The small molecule below binds the protein below.
Small molecule (SMILES): CC[C@H](NC)C(=O)N[C@@H]1C(=O)N2[C@@H](CC[C@@H]1CCNCc1ccccc1)CC[C@H]2C(=O)NC(c1ccccc1)c1ccccc1

Binding-site contacts:
Ligand atom OAE contacts residue ARG65 of chain 1.D at 3.1 Å (salt-bridge).
Ligand atom CAZ contacts residue LEU110 of chain 1.D at 3.7 Å (hydrophobic).
Ligand atom CB contacts residue GLU76 of chain 1.D at 3.5 Å.
Ligand atom CAN contacts residue ARG65 of chain 1.D at 3.3 Å.
Ligand atom CAG contacts residue ASP54 of chain 1.D at 3.7 Å.
Ligand atom CAG contacts residue GLY63 of chain 1.D at 3.8 Å.
Ligand atom CBK contacts residue ARG65 of chain 1.D at 3.7 Å.
Ligand atom N contacts residue CYS66 of chain 1.D at 3.0 Å (h-bond).
Ligand atom CAK contacts residue GLY63 of chain 1.D at 3.5 Å.
Ligand atom C contacts residue ARG65 of chain 1.D at 3.8 Å.
Ligand atom CAY contacts residue TRP80 of chain 1.D at 3.4 Å (hydrophobic).
Ligand atom CBO contacts residue TRP80 of chain 1.D at 3.4 Å (hydrophobic).
Ligand atom CBK contacts residue GLY63 of chain 1.D at 3.2 Å.
Ligand atom CAR contacts residue GLY63 of chain 1.D at 3.7 Å.
Ligand atom CAA contacts residue LEU64 of chain 1.D at 3.6 Å (hydrophobic).
Ligand atom NBE contacts residue ARG65 of chain 1.D at 3.1 Å (salt-bridge).
Ligand atom CA contacts residue CYS66 of chain 1.D at 3.1 Å (hydrophobic).
Ligand atom CAT contacts residue ARG65 of chain 1.D at 3.0 Å.
Ligand atom CAA contacts residue ARG65 of chain 1.D at 3.1 Å.
Ligand atom OAE contacts residue LEU64 of chain 1.D at 3.4 Å.
Ligand atom CAG contacts residue ARG65 of chain 1.D at 3.6 Å.
Ligand atom CA contacts residue ARG65 of chain 1.D at 3.3 Å.
Ligand atom CAH contacts residue ARG65 of chain 1.D at 3.7 Å.
Ligand atom CAB contacts residue ASP71 of chain 1.D at 3.0 Å.
Ligand atom CAK contacts residue ARG65 of chain 1.D at 3.5 Å.
Ligand atom CAK contacts residue LEU64 of chain 1.D at 3.2 Å (hydrophobic).
Ligand atom CAZ contacts residue TRP80 of chain 1.D at 3.6 Å (hydrophobic).
Ligand atom CAA contacts residue TRP67 of chain 1.D at 3.4 Å (hydrophobic).
Ligand atom CBI contacts residue LEU64 of chain 1.D at 3.6 Å (hydrophobic).
Ligand atom CAQ contacts residue ARG65 of chain 1.D at 3.4 Å.
Ligand atom CAQ contacts residue GLY63 of chain 1.D at 3.2 Å.
Ligand atom CB contacts residue ARG65 of chain 1.D at 3.8 Å.
Ligand atom CB contacts residue TRP67 of chain 1.D at 3.8 Å (hydrophobic).
Ligand atom NBF contacts residue GLY63 of chain 1.D at 3.1 Å (h-bond).
Ligand atom CBL contacts residue ARG65 of chain 1.D at 3.2 Å.
Ligand atom N contacts residue ASP71 of chain 1.D at 3.0 Å (salt-bridge).
Ligand atom CAS contacts residue ARG65 of chain 1.D at 3.7 Å.
Ligand atom CAL contacts residue GLY63 of chain 1.D at 3.7 Å.
Ligand atom CBR contacts residue GLY63 of chain 1.D at 3.6 Å.
Ligand atom CBH contacts residue GLY63 of chain 1.D at 3.6 Å.

Sequence of chain 1.D:
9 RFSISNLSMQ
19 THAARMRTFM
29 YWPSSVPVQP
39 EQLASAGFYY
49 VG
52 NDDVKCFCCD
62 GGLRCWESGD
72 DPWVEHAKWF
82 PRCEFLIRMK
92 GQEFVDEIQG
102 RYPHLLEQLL